The protein below binds the small molecule below.
Small molecule (SMILES): C[C@@H]1O[C@H](O)[C@@H](O)[C@H](O)[C@@H]1O

Sequence of chain 2.B:
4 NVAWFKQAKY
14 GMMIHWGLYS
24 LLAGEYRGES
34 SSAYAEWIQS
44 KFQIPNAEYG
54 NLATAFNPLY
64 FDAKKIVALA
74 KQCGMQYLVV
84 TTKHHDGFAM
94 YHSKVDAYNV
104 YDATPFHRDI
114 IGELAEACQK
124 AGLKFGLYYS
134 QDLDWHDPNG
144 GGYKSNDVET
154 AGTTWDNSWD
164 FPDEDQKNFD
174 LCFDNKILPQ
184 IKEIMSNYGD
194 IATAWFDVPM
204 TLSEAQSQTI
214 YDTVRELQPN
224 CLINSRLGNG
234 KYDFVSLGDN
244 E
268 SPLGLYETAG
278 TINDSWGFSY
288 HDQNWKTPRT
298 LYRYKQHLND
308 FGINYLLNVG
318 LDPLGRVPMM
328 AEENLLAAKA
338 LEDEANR

Binding-site contacts:
Ligand atom C2 contacts residue TRP40 of chain 2.B at 4.1 Å (hydrophobic).
Ligand atom C4 contacts residue TRP283 of chain 2.B at 4.0 Å (hydrophobic).
Ligand atom O1 contacts residue ASP200 of chain 2.B at 2.7 Å (salt-bridge).
Ligand atom O2 contacts residue HIS88 of chain 2.B at 3.1 Å (h-bond).
Ligand atom C6 contacts residue HIS18 of chain 2.B at 4.4 Å.
Ligand atom O3 contacts residue TRP40 of chain 2.B at 3.5 Å (h-bond).
Ligand atom O4 contacts residue HIS87 of chain 2.B at 3.2 Å (h-bond).
Ligand atom C3 contacts residue TRP40 of chain 2.B at 4.2 Å (hydrophobic).
Ligand atom C2 contacts residue HIS88 of chain 2.B at 3.6 Å.
Ligand atom C6 contacts residue TRP283 of chain 2.B at 4.1 Å (hydrophobic).
Ligand atom O5 contacts residue ARG229 of chain 2.B at 3.8 Å.
Ligand atom O1 contacts residue TRP198 of chain 2.B at 4.4 Å.
Ligand atom C6 contacts residue TRP198 of chain 2.B at 3.6 Å (hydrophobic).
Ligand atom O3 contacts residue TRP283 of chain 2.B at 4.3 Å.
Ligand atom C2 contacts residue TYR131 of chain 2.B at 4.2 Å (hydrophobic).
Ligand atom O3 contacts residue HIS88 of chain 2.B at 4.2 Å.
Ligand atom C3 contacts residue HIS87 of chain 2.B at 3.9 Å.
Ligand atom C6 contacts residue ARG229 of chain 2.B at 4.4 Å.
Ligand atom C2 contacts residue HIS87 of chain 2.B at 4.2 Å.
Ligand atom C5 contacts residue TRP283 of chain 2.B at 3.8 Å (hydrophobic).
Ligand atom O3 contacts residue HIS87 of chain 2.B at 3.1 Å (h-bond).
Ligand atom O2 contacts residue TRP40 of chain 2.B at 3.1 Å (h-bond).
Ligand atom C1 contacts residue ASP200 of chain 2.B at 3.8 Å.
Ligand atom C4 contacts residue HIS87 of chain 2.B at 4.0 Å.
Ligand atom C1 contacts residue TYR131 of chain 2.B at 4.4 Å (hydrophobic).
Ligand atom O3 contacts residue HIS18 of chain 2.B at 4.3 Å.
Ligand atom C4 contacts residue HIS18 of chain 2.B at 3.5 Å.
Ligand atom O3 contacts residue GLU39 of chain 2.B at 2.9 Å (salt-bridge).
Ligand atom O1 contacts residue TYR131 of chain 2.B at 3.5 Å (h-bond).
Ligand atom C2 contacts residue ASP200 of chain 2.B at 4.2 Å.
Ligand atom O1 contacts residue ARG229 of chain 2.B at 4.2 Å.
Ligand atom C3 contacts residue GLU39 of chain 2.B at 3.9 Å.
Ligand atom O4 contacts residue TYR131 of chain 2.B at 3.5 Å (h-bond).
Ligand atom C3 contacts residue TRP283 of chain 2.B at 4.2 Å (hydrophobic).
Ligand atom C1 contacts residue ARG229 of chain 2.B at 4.4 Å.
Ligand atom O4 contacts residue HIS18 of chain 2.B at 2.9 Å (h-bond).